Binding-site contacts:
Ligand atom C4 contacts residue ASP88 of chain 1.D at 3.3 Å.
Ligand atom C3 contacts residue PHE127 of chain 1.D at 3.5 Å (hydrophobic).
Ligand atom O5 contacts residue SER1 of chain 1.Z at 2.3 Å (h-bond).
Ligand atom C3 contacts residue SER1 of chain 1.Z at 3.0 Å.
Ligand atom C4 contacts residue PHE127 of chain 1.D at 3.7 Å (hydrophobic).
Ligand atom C6 contacts residue ASP213 of chain 1.D at 3.8 Å.
Ligand atom C5 contacts residue SER1 of chain 1.Z at 2.9 Å.
Ligand atom O4 contacts residue ASP88 of chain 1.D at 2.7 Å (salt-bridge).
Ligand atom O6 contacts residue HIS85 of chain 1.D at 3.2 Å (h-bond).
Ligand atom C5 contacts residue PHE127 of chain 1.D at 3.8 Å (hydrophobic).
Ligand atom C7 contacts residue GLY106 of chain 1.D at 3.9 Å.
Ligand atom C2 contacts residue ASP213 of chain 1.D at 3.9 Å.
Ligand atom C1 contacts residue ASP213 of chain 1.D at 4.0 Å.
Ligand atom O3 contacts residue PHE127 of chain 1.D at 3.7 Å.
Ligand atom N2 contacts residue ASN129 of chain 1.D at 3.6 Å.
Ligand atom C4 contacts residue SER1 of chain 1.Z at 3.5 Å.
Ligand atom C7 contacts residue ASN129 of chain 1.D at 4.1 Å.
Ligand atom O6 contacts residue ALA221 of chain 1.D at 3.5 Å.
Ligand atom C3 contacts residue ASN129 of chain 1.D at 3.4 Å.
Ligand atom O3 contacts residue GLY105 of chain 1.D at 3.6 Å.
Ligand atom C3 contacts residue ASP88 of chain 1.D at 3.5 Å.
Ligand atom N2 contacts residue SER1 of chain 1.Z at 2.8 Å (h-bond).
Ligand atom O4 contacts residue ASP213 of chain 1.D at 2.9 Å (salt-bridge).
Ligand atom C4 contacts residue ASP213 of chain 1.D at 4.1 Å.
Ligand atom O6 contacts residue GLY216 of chain 1.D at 3.8 Å.
Ligand atom C2 contacts residue SER1 of chain 1.Z at 2.4 Å.
Ligand atom C6 contacts residue ALA221 of chain 1.D at 3.6 Å (hydrophobic).
Ligand atom O5 contacts residue GLY216 of chain 1.D at 3.5 Å.
Ligand atom O3 contacts residue GLY106 of chain 1.D at 2.8 Å (h-bond).
Ligand atom O5 contacts residue ASP213 of chain 1.D at 3.7 Å.
Ligand atom C1 contacts residue SER1 of chain 1.Z at 1.4 Å.
Ligand atom O4 contacts residue GLY212 of chain 1.D at 3.4 Å.
Ligand atom O3 contacts residue ASN129 of chain 1.D at 3.0 Å (h-bond).
Ligand atom C6 contacts residue GLY212 of chain 1.D at 3.7 Å.
Ligand atom O4 contacts residue GLY105 of chain 1.D at 3.8 Å.
Ligand atom O7 contacts residue GLY105 of chain 1.D at 3.5 Å.
Ligand atom O7 contacts residue GLY106 of chain 1.D at 3.2 Å (h-bond).
Ligand atom C1 contacts residue SER215 of chain 1.D at 4.0 Å.
Ligand atom O3 contacts residue ASP88 of chain 1.D at 2.6 Å (salt-bridge).
Ligand atom O7 contacts residue GLY104 of chain 1.D at 4.1 Å.

Sequence of chain 1.D:
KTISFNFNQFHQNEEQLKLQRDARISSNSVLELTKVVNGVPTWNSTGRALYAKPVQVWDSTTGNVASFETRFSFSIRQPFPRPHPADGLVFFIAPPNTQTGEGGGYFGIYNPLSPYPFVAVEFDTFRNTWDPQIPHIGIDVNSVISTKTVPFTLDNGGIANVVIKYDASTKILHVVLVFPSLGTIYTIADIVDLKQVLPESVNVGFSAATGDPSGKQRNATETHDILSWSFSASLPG

This small molecule binds to this protein.
Small molecule (SMILES): CC(=O)N[C@@H]1[C@@H](O)[C@@H](O)[C@@H](CO)O[C@@H]1O